A small-molecule ligand and the protein it binds are described below.
Small molecule (SMILES): CC(=O)N[C@H]1CO[C@H](CO)[C@@H](O[C@@H]2O[C@H](CO[C@H]3O[C@H](CO)[C@@H](O)[C@H](O)[C@@H]3O)[C@@H](O)[C@H](O)[C@@H]2O)[C@@H]1O

Binding-site contacts:
Ligand atom O2 contacts residue GLU295 of chain 1.C at 3.8 Å.
Ligand atom C6 contacts residue MAN1 of chain 1.FA at 3.9 Å.
Ligand atom O5 contacts residue ASN313 of chain 1.C at 3.2 Å (h-bond).
Ligand atom C3 contacts residue MAN1 of chain 1.FA at 2.9 Å.
Ligand atom C1 contacts residue PRO310 of chain 1.C at 4.1 Å (hydrophobic).
Ligand atom O4 contacts residue PRO310 of chain 1.C at 3.9 Å.
Ligand atom C6 contacts residue ILE311 of chain 1.C at 3.6 Å (hydrophobic).
Ligand atom C1 contacts residue MAN1 of chain 1.IA at 4.1 Å.
Ligand atom C6 contacts residue MAN1 of chain 1.HA at 3.9 Å.
Ligand atom C5 contacts residue SER312 of chain 1.C at 4.0 Å.
Ligand atom C6 contacts residue PRO310 of chain 1.C at 4.0 Å (hydrophobic).
Ligand atom C8 contacts residue ASN14 of chain 1.C at 3.6 Å.
Ligand atom C8 contacts residue ASN313 of chain 1.C at 3.8 Å.
Ligand atom C6 contacts residue ASN313 of chain 1.C at 3.9 Å.
Ligand atom O2 contacts residue MAN1 of chain 1.IA at 3.2 Å (h-bond).
Ligand atom C5 contacts residue ILE311 of chain 1.C at 3.7 Å (hydrophobic).
Ligand atom C3 contacts residue MAN1 of chain 1.IA at 2.7 Å.
Ligand atom O6 contacts residue PRO310 of chain 1.C at 3.8 Å.
Ligand atom O2 contacts residue MAN1 of chain 1.FA at 3.8 Å.
Ligand atom O6 contacts residue ASN313 of chain 1.C at 2.9 Å (h-bond).
Ligand atom O4 contacts residue ASN313 of chain 1.C at 3.6 Å (h-bond).
Ligand atom C6 contacts residue SER312 of chain 1.C at 3.4 Å.
Ligand atom O7 contacts residue ARG373 of chain 1.C at 4.1 Å.
Ligand atom O2 contacts residue LEU297 of chain 1.C at 3.6 Å.
Ligand atom O3 contacts residue SER312 of chain 1.C at 3.3 Å.
Ligand atom C4 contacts residue MAN1 of chain 1.IA at 4.1 Å.
Ligand atom O3 contacts residue ASN313 of chain 1.C at 3.3 Å (h-bond).
Ligand atom C2 contacts residue ASN313 of chain 1.C at 3.9 Å.
Ligand atom C1 contacts residue LEU297 of chain 1.C at 3.9 Å (hydrophobic).
Ligand atom C3 contacts residue ASN313 of chain 1.C at 3.9 Å.
Ligand atom C1 contacts residue ASN313 of chain 1.C at 3.5 Å.
Ligand atom O6 contacts residue MAN1 of chain 1.HA at 2.5 Å.
Ligand atom O5 contacts residue PRO310 of chain 1.C at 3.4 Å.
Ligand atom O3 contacts residue MAN1 of chain 1.FA at 2.5 Å.
Ligand atom O3 contacts residue MAN1 of chain 1.IA at 2.5 Å.
Ligand atom N2 contacts residue ASN313 of chain 1.C at 3.3 Å (h-bond).
Ligand atom O6 contacts residue SER312 of chain 1.C at 3.9 Å.
Ligand atom C7 contacts residue ASN313 of chain 1.C at 4.1 Å.
Ligand atom C2 contacts residue MAN1 of chain 1.FA at 3.4 Å.
Ligand atom C2 contacts residue MAN1 of chain 1.IA at 3.2 Å.

Sequence of chain 1.C:
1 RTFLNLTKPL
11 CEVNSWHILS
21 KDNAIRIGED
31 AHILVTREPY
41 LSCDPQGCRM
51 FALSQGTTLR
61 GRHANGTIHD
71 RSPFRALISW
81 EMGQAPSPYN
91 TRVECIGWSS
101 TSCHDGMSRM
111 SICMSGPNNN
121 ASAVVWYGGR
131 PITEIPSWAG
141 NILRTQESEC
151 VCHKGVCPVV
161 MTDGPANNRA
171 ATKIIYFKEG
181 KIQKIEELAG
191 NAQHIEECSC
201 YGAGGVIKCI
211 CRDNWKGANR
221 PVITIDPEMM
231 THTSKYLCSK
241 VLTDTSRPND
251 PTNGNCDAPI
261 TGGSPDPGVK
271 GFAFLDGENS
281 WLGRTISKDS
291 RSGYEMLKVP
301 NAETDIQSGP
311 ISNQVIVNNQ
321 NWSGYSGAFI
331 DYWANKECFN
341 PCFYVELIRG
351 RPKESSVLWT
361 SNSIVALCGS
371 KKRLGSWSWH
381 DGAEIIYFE